The small molecule below binds the protein below.
Small molecule (SMILES): CC(=O)N[C@H]1[C@H](O[C@H]2[C@H](O)[C@@H](NC(C)=O)CO[C@@H]2CO)O[C@H](CO)[C@@H](O)[C@@H]1O

Binding-site contacts:
Ligand atom O6 contacts residue THR109 of chain 1.A at 4.4 Å.
Ligand atom O5 contacts residue ASN103 of chain 1.A at 2.5 Å (h-bond).
Ligand atom C7 contacts residue ASN103 of chain 1.A at 3.5 Å.
Ligand atom C6 contacts residue ASP110 of chain 1.A at 3.4 Å.
Ligand atom C1 contacts residue ASN103 of chain 1.A at 1.4 Å.
Ligand atom O6 contacts residue ASP110 of chain 1.A at 4.2 Å.
Ligand atom O4 contacts residue ASP110 of chain 1.A at 3.0 Å (salt-bridge).
Ligand atom O6 contacts residue TYR161 of chain 1.A at 4.0 Å.
Ligand atom C6 contacts residue MET112 of chain 1.A at 3.7 Å (hydrophobic).
Ligand atom O7 contacts residue ASN103 of chain 1.A at 3.7 Å.
Ligand atom N2 contacts residue ASN103 of chain 1.A at 2.9 Å (h-bond).
Ligand atom C5 contacts residue ASP110 of chain 1.A at 4.1 Å.
Ligand atom C6 contacts residue ARG113 of chain 1.A at 4.2 Å.
Ligand atom O6 contacts residue MET112 of chain 1.A at 3.6 Å.
Ligand atom C4 contacts residue ASN103 of chain 1.A at 4.3 Å.
Ligand atom O6 contacts residue LYS159 of chain 1.A at 3.4 Å.
Ligand atom C3 contacts residue ASN103 of chain 1.A at 3.8 Å.
Ligand atom O6 contacts residue ARG113 of chain 1.A at 4.3 Å.
Ligand atom C4 contacts residue ASP110 of chain 1.A at 3.6 Å.
Ligand atom O3 contacts residue ASP110 of chain 1.A at 4.0 Å.
Ligand atom C2 contacts residue ASN103 of chain 1.A at 2.5 Å.
Ligand atom C5 contacts residue ASN103 of chain 1.A at 3.7 Å.
Ligand atom O6 contacts residue LYS117 of chain 1.A at 4.3 Å.

Sequence of chain 1.A:
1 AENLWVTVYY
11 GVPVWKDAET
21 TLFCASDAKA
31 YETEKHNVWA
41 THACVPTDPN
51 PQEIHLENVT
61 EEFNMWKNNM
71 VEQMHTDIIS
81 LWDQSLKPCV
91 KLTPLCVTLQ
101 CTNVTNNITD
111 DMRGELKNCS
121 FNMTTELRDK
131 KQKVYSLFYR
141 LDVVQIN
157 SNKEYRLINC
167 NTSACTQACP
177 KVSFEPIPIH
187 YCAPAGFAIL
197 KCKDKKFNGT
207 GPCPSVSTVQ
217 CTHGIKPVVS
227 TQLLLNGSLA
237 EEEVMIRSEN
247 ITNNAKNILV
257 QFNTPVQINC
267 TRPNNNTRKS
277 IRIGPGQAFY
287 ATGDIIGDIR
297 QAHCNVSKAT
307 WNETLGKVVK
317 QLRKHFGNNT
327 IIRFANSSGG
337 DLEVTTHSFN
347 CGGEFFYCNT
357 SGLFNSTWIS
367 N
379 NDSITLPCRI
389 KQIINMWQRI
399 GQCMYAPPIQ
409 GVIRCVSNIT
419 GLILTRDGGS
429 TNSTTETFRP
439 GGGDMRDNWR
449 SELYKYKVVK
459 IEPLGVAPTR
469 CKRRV